Sequence of chain 1.B:
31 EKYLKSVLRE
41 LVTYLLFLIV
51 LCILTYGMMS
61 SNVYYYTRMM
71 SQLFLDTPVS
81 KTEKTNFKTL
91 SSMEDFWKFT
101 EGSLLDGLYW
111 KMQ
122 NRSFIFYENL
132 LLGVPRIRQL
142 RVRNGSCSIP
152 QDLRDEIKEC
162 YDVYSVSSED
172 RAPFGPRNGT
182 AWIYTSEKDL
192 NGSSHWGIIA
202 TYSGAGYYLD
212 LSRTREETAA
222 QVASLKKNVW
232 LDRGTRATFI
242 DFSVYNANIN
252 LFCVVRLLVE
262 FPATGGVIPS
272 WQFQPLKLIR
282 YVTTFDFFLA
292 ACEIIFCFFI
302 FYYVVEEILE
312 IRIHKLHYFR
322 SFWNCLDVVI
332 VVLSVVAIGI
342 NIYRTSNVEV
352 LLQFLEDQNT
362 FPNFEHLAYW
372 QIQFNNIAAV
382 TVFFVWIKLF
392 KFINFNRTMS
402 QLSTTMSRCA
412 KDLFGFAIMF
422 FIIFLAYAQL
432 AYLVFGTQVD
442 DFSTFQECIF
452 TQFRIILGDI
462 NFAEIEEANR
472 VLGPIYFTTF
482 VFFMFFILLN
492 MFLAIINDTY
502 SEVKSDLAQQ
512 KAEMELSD

A protein and the small-molecule ligand that binds it are described below.
Small molecule (SMILES): CC(=O)N[C@H]1[C@H](O[C@H]2[C@H](O)[C@@H](NC(C)=O)CO[C@@H]2CO)O[C@H](CO)[C@@H](O)[C@@H]1O

Binding-site contacts:
Ligand atom C7 contacts residue ARG137 of chain 1.B at 4.0 Å.
Ligand atom N2 contacts residue ASP190 of chain 1.B at 4.1 Å.
Ligand atom O7 contacts residue ASN364 of chain 1.B at 4.0 Å.
Ligand atom N2 contacts residue ASN192 of chain 1.B at 2.8 Å (h-bond).
Ligand atom C8 contacts residue TYR209 of chain 1.B at 4.5 Å (hydrophobic).
Ligand atom O7 contacts residue ASN192 of chain 1.B at 4.2 Å.
Ligand atom C4 contacts residue ASN192 of chain 1.B at 4.2 Å.
Ligand atom C7 contacts residue ASN192 of chain 1.B at 3.7 Å.
Ligand atom C2 contacts residue ASN364 of chain 1.B at 4.2 Å.
Ligand atom C6 contacts residue GLN354 of chain 1.B at 3.6 Å.
Ligand atom C7 contacts residue LEU191 of chain 1.B at 4.4 Å (hydrophobic).
Ligand atom C7 contacts residue ASN364 of chain 1.B at 4.3 Å.
Ligand atom C8 contacts residue ASP190 of chain 1.B at 4.2 Å.
Ligand atom C1 contacts residue ASN192 of chain 1.B at 1.4 Å.
Ligand atom O7 contacts residue ARG137 of chain 1.B at 3.8 Å.
Ligand atom C1 contacts residue ASN364 of chain 1.B at 4.2 Å.
Ligand atom N2 contacts residue GLN354 of chain 1.B at 4.3 Å.
Ligand atom N2 contacts residue ASN364 of chain 1.B at 4.4 Å.
Ligand atom O6 contacts residue GLN354 of chain 1.B at 3.6 Å.
Ligand atom C2 contacts residue ASN192 of chain 1.B at 2.4 Å.
Ligand atom C8 contacts residue LEU191 of chain 1.B at 3.7 Å (hydrophobic).
Ligand atom C5 contacts residue ASN192 of chain 1.B at 3.7 Å.
Ligand atom O5 contacts residue ASN192 of chain 1.B at 2.4 Å (h-bond).
Ligand atom C3 contacts residue ASN192 of chain 1.B at 3.8 Å.
Ligand atom N2 contacts residue LEU191 of chain 1.B at 4.2 Å.
Ligand atom C8 contacts residue ARG137 of chain 1.B at 3.4 Å.